Binding-site contacts:
Ligand atom C5 contacts residue ASN259 of chain 1.A at 3.7 Å.
Ligand atom C4 contacts residue ASN259 of chain 1.A at 4.2 Å.
Ligand atom C5 contacts residue CYS262 of chain 1.A at 4.3 Å (hydrophobic).
Ligand atom C1 contacts residue THR261 of chain 1.A at 3.5 Å.
Ligand atom C7 contacts residue THR255 of chain 1.A at 3.8 Å.
Ligand atom O7 contacts residue ASN259 of chain 1.A at 4.2 Å.
Ligand atom O5 contacts residue ASN259 of chain 1.A at 2.4 Å (h-bond).
Ligand atom O7 contacts residue THR255 of chain 1.A at 3.3 Å.
Ligand atom C1 contacts residue ASN259 of chain 1.A at 1.4 Å.
Ligand atom C7 contacts residue ASN259 of chain 1.A at 3.3 Å.
Ligand atom C8 contacts residue ASN259 of chain 1.A at 3.5 Å.
Ligand atom O5 contacts residue CYS262 of chain 1.A at 4.3 Å.
Ligand atom C6 contacts residue THR261 of chain 1.A at 4.4 Å.
Ligand atom C8 contacts residue THR255 of chain 1.A at 3.6 Å.
Ligand atom N2 contacts residue ASN259 of chain 1.A at 2.7 Å (h-bond).
Ligand atom C6 contacts residue CYS262 of chain 1.A at 3.8 Å (hydrophobic).
Ligand atom C3 contacts residue ASN259 of chain 1.A at 3.8 Å.
Ligand atom C5 contacts residue THR261 of chain 1.A at 3.5 Å.
Ligand atom O5 contacts residue THR261 of chain 1.A at 3.6 Å.
Ligand atom C2 contacts residue ASN259 of chain 1.A at 2.4 Å.
Ligand atom O6 contacts residue CYS262 of chain 1.A at 4.4 Å.
Ligand atom C8 contacts residue GLN256 of chain 1.A at 4.0 Å.

This small molecule binds to this protein.
Small molecule (SMILES): CC(=O)N[C@@H]1[C@@H](O)[C@H](O)[C@@H](CO)O[C@H]1O

Sequence of chain 1.A:
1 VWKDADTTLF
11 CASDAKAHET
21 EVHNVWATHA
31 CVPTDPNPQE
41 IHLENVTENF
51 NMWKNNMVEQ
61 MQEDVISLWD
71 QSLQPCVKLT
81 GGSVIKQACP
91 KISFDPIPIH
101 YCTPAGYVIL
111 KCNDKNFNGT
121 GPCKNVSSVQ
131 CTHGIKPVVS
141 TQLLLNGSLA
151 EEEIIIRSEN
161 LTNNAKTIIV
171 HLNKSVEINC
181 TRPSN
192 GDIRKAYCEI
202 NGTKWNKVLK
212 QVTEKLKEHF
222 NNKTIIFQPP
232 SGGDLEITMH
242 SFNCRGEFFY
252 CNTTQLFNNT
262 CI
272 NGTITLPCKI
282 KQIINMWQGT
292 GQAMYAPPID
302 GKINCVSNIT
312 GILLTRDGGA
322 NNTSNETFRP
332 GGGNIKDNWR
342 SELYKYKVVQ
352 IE